Binding-site contacts:
Ligand atom C10 contacts residue TYR72 of chain 32.C at 4.0 Å (hydrophobic).
Ligand atom N5 contacts residue TYR72 of chain 32.C at 2.9 Å (h-bond).
Ligand atom O8 contacts residue TYR72 of chain 32.C at 4.0 Å.
Ligand atom C5 contacts residue TYR72 of chain 32.C at 3.5 Å (hydrophobic).
Ligand atom C6 contacts residue ASN93 of chain 32.C at 3.9 Å.
Ligand atom O6 contacts residue ASN93 of chain 32.C at 4.3 Å.
Ligand atom O8 contacts residue ARG77 of chain 32.C at 3.5 Å (salt-bridge).
Ligand atom O4 contacts residue THR291 of chain 32.C at 3.9 Å.
Ligand atom C1 contacts residue GLY78 of chain 32.C at 4.0 Å.
Ligand atom C4 contacts residue TYR72 of chain 32.C at 3.5 Å (hydrophobic).
Ligand atom O1B contacts residue ARG77 of chain 32.C at 3.1 Å (salt-bridge).
Ligand atom C4 contacts residue GLY78 of chain 32.C at 3.5 Å.
Ligand atom C7 contacts residue TYR72 of chain 32.C at 4.3 Å (hydrophobic).
Ligand atom O4 contacts residue HIS298 of chain 32.C at 3.1 Å (h-bond).
Ligand atom C1 contacts residue TYR72 of chain 32.C at 4.3 Å (hydrophobic).
Ligand atom C3 contacts residue ARG77 of chain 32.C at 4.3 Å.
Ligand atom C4 contacts residue HIS298 of chain 32.C at 3.9 Å.
Ligand atom O1B contacts residue SER89 of chain 32.C at 4.4 Å.
Ligand atom O4 contacts residue ASN80 of chain 32.C at 4.4 Å.
Ligand atom C1 contacts residue ARG77 of chain 32.C at 3.4 Å.
Ligand atom C8 contacts residue ARG77 of chain 32.C at 4.4 Å.
Ligand atom C11 contacts residue TYR72 of chain 32.C at 4.2 Å (hydrophobic).
Ligand atom O1A contacts residue GLY78 of chain 32.C at 3.1 Å (h-bond).
Ligand atom C3 contacts residue GLY78 of chain 32.C at 3.8 Å.
Ligand atom C11 contacts residue ASP85 of chain 32.D at 4.0 Å.
Ligand atom O1A contacts residue ARG77 of chain 32.C at 2.9 Å (salt-bridge).
Ligand atom C3 contacts residue GLY78 of chain 32.C at 4.1 Å.
Ligand atom C6 contacts residue TYR72 of chain 32.C at 3.7 Å (hydrophobic).
Ligand atom O10 contacts residue ASN293 of chain 32.C at 4.5 Å.
Ligand atom C2 contacts residue GLY78 of chain 32.C at 4.0 Å.
Ligand atom O4 contacts residue GLY78 of chain 32.C at 3.4 Å.
Ligand atom O4 contacts residue TYR72 of chain 32.C at 4.0 Å.
Ligand atom O4 contacts residue ILE79 of chain 32.C at 3.9 Å.
Ligand atom O1B contacts residue TYR72 of chain 32.C at 4.2 Å.
Ligand atom O3 contacts residue GLY78 of chain 32.C at 3.5 Å.
Ligand atom C3 contacts residue HIS298 of chain 32.C at 4.0 Å.
Ligand atom O1A contacts residue TYR72 of chain 32.C at 4.0 Å.

Sequence of chain 32.C:
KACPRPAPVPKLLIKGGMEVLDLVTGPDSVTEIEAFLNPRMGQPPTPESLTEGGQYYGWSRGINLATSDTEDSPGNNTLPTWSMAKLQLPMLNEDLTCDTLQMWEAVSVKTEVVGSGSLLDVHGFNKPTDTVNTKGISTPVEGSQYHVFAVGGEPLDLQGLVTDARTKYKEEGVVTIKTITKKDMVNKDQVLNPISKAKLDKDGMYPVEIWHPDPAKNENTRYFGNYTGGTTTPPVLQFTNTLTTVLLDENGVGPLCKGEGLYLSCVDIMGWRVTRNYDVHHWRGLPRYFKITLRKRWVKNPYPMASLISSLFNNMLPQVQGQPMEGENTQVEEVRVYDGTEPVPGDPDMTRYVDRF

Sequence of chain 32.D:
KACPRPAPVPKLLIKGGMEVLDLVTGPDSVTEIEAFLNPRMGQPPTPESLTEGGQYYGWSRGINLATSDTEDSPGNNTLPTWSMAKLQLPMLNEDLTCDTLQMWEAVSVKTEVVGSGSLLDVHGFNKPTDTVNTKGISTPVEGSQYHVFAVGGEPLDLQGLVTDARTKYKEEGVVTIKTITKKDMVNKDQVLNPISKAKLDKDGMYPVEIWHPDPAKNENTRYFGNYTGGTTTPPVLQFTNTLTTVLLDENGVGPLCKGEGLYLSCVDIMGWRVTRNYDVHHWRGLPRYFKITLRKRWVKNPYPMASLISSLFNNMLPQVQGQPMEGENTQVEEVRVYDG

A small-molecule ligand and the protein it binds are described below.
Small molecule (SMILES): CC(=O)N[C@@H]1[C@@H](O[C@@H]2O[C@H](CO)[C@H](O)[C@H](O[C@]3(C(=O)O)C[C@H](O)[C@@H](NC(C)=O)[C@H]([C@H](O)[C@H](O)CO)O3)[C@H]2O)[C@H](O)[C@@H](CO[C@]2(C(=O)O)C[C@H](O)[C@@H](NC(C)=O)[C@H]([C@H](O)[C@H](O)CO)O2)O[C@H]1O